Sequence of chain 1.A:
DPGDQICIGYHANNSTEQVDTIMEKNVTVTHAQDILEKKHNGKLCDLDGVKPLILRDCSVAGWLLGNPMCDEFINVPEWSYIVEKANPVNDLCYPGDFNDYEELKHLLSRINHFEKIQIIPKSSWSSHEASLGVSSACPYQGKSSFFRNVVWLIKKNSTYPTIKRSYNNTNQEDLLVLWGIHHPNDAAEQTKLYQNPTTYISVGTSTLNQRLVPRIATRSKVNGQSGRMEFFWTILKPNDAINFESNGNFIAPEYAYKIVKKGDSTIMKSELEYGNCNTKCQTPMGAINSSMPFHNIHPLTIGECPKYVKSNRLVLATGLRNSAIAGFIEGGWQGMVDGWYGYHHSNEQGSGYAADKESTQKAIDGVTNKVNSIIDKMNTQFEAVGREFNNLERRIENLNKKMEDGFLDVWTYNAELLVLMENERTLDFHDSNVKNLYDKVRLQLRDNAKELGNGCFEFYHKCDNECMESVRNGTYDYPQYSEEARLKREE

Binding-site contacts:
Ligand atom C3 contacts residue ASN180 of chain 2.A at 3.8 Å.
Ligand atom C5 contacts residue ASN180 of chain 2.A at 3.6 Å.
Ligand atom C8 contacts residue ASP252 of chain 2.A at 4.3 Å.
Ligand atom N2 contacts residue ASN251 of chain 2.A at 3.1 Å (h-bond).
Ligand atom C7 contacts residue ALA253 of chain 2.A at 4.3 Å (hydrophobic).
Ligand atom C2 contacts residue ASN251 of chain 2.A at 3.7 Å.
Ligand atom C5 contacts residue ASN251 of chain 2.A at 3.6 Å.
Ligand atom C4 contacts residue SO41 of chain 2.L at 3.3 Å.
Ligand atom C7 contacts residue ASN251 of chain 2.A at 4.2 Å.
Ligand atom O3 contacts residue SO41 of chain 2.L at 4.0 Å.
Ligand atom O7 contacts residue ALA253 of chain 2.A at 4.4 Å.
Ligand atom C7 contacts residue ASN180 of chain 2.A at 3.8 Å.
Ligand atom C8 contacts residue ASN251 of chain 2.A at 4.4 Å.
Ligand atom C3 contacts residue SO41 of chain 2.L at 4.3 Å.
Ligand atom N2 contacts residue ALA253 of chain 2.A at 4.5 Å.
Ligand atom C8 contacts residue SER232 of chain 1.A at 3.6 Å.
Ligand atom O4 contacts residue ASN251 of chain 2.A at 4.1 Å.
Ligand atom C5 contacts residue SO41 of chain 2.L at 4.3 Å.
Ligand atom C4 contacts residue ASN251 of chain 2.A at 4.2 Å.
Ligand atom N2 contacts residue ASN180 of chain 2.A at 3.1 Å (h-bond).
Ligand atom O5 contacts residue ASN251 of chain 2.A at 4.5 Å.
Ligand atom C3 contacts residue ASN251 of chain 2.A at 3.9 Å.
Ligand atom C1 contacts residue ASN180 of chain 2.A at 1.4 Å.
Ligand atom C1 contacts residue ASN251 of chain 2.A at 3.6 Å.
Ligand atom C2 contacts residue ASN180 of chain 2.A at 2.4 Å.
Ligand atom O6 contacts residue SO41 of chain 2.L at 4.3 Å.
Ligand atom O5 contacts residue ASN180 of chain 2.A at 2.3 Å (h-bond).
Ligand atom C8 contacts residue ALA253 of chain 2.A at 4.2 Å (hydrophobic).
Ligand atom O7 contacts residue ASN180 of chain 2.A at 3.9 Å.
Ligand atom C6 contacts residue SO41 of chain 2.L at 3.6 Å.
Ligand atom C4 contacts residue ASN180 of chain 2.A at 4.1 Å.
Ligand atom C6 contacts residue ASN251 of chain 2.A at 4.3 Å.
Ligand atom O4 contacts residue SO41 of chain 2.L at 2.3 Å (h-bond).

A protein and the small-molecule ligand that binds it are described below.
Small molecule (SMILES): CC(=O)N[C@@H]1[C@@H](O)[C@H](O)[C@@H](CO)O[C@H]1O

Sequence of chain 2.A:
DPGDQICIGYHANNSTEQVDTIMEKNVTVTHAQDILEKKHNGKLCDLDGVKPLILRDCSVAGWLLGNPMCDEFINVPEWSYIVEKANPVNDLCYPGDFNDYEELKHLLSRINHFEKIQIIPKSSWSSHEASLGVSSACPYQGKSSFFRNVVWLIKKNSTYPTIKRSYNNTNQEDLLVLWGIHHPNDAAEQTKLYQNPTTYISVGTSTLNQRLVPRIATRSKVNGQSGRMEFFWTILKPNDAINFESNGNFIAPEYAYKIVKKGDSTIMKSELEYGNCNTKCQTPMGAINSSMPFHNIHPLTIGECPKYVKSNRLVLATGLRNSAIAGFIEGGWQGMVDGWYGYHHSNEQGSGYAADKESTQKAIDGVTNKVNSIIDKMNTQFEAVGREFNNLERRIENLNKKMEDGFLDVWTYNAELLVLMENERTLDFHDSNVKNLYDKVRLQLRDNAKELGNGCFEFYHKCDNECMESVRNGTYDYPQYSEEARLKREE